Sequence of chain 1.B:
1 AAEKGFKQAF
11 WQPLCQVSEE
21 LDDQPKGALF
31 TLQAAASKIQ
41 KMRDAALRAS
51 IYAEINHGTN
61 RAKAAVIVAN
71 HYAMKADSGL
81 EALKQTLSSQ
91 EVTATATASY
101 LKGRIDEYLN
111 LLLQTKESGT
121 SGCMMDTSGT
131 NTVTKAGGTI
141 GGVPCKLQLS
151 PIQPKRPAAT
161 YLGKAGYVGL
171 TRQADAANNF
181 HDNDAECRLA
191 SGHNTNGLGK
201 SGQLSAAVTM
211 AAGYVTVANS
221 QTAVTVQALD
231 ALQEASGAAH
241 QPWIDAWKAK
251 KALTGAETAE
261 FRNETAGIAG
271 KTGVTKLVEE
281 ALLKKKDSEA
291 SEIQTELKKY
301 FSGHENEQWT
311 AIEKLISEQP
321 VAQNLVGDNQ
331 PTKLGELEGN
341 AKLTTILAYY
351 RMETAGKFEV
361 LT

This small molecule binds to this protein.
Small molecule (SMILES): CC(=O)N[C@H]1[C@H](O[C@H]2[C@H](O)[C@@H](NC(C)=O)CO[C@@H]2CO)O[C@H](CO)[C@@H](O[C@@H]2O[C@H](CO)[C@@H](O)[C@H](O[C@H]3O[C@H](CO)[C@@H](O)[C@H](O)[C@@H]3O)[C@@H]2O)[C@@H]1O

Binding-site contacts:
Ligand atom O5 contacts residue TYR72 of chain 1.B at 3.3 Å (h-bond).
Ligand atom C7 contacts residue ASN263 of chain 1.B at 3.8 Å.
Ligand atom N2 contacts residue SER317 of chain 1.B at 3.5 Å (h-bond).
Ligand atom O2 contacts residue GLY335 of chain 1.B at 2.9 Å (h-bond).
Ligand atom O6 contacts residue SER317 of chain 1.B at 3.5 Å.
Ligand atom C5 contacts residue TYR72 of chain 1.B at 3.3 Å (hydrophobic).
Ligand atom O3 contacts residue SER317 of chain 1.B at 2.8 Å (h-bond).
Ligand atom C5 contacts residue ASN263 of chain 1.B at 3.6 Å.
Ligand atom O5 contacts residue LYS314 of chain 1.B at 3.4 Å (salt-bridge).
Ligand atom N2 contacts residue ASN263 of chain 1.B at 3.1 Å (h-bond).
Ligand atom C6 contacts residue GLU318 of chain 1.B at 3.4 Å.
Ligand atom O6 contacts residue GLU318 of chain 1.B at 2.8 Å (salt-bridge).
Ligand atom C8 contacts residue GLU313 of chain 1.B at 3.8 Å.
Ligand atom C6 contacts residue GLU313 of chain 1.B at 3.5 Å.
Ligand atom C8 contacts residue LYS38 of chain 1.B at 3.6 Å.
Ligand atom O3 contacts residue GLY335 of chain 1.B at 3.2 Å.
Ligand atom O3 contacts residue LYS41 of chain 1.B at 3.6 Å.
Ligand atom O4 contacts residue LYS333 of chain 1.B at 3.8 Å.
Ligand atom O7 contacts residue ARG48 of chain 1.B at 3.0 Å (salt-bridge).
Ligand atom C7 contacts residue SER317 of chain 1.B at 3.8 Å.
Ligand atom C8 contacts residue MET42 of chain 1.B at 3.7 Å (hydrophobic).
Ligand atom C1 contacts residue ASN263 of chain 1.B at 1.4 Å.
Ligand atom C1 contacts residue TYR72 of chain 1.B at 3.8 Å (hydrophobic).
Ligand atom O7 contacts residue LYS41 of chain 1.B at 3.7 Å.
Ligand atom C6 contacts residue SER317 of chain 1.B at 3.6 Å.
Ligand atom O5 contacts residue ASN263 of chain 1.B at 2.2 Å (h-bond).
Ligand atom N2 contacts residue MET42 of chain 1.B at 3.6 Å.
Ligand atom C2 contacts residue ASN263 of chain 1.B at 2.5 Å.
Ligand atom C2 contacts residue GLY335 of chain 1.B at 3.7 Å.
Ligand atom O7 contacts residue ALA45 of chain 1.B at 3.3 Å.
Ligand atom C6 contacts residue TYR72 of chain 1.B at 3.6 Å (hydrophobic).
Ligand atom O2 contacts residue LYS314 of chain 1.B at 3.2 Å (salt-bridge).
Ligand atom C8 contacts residue LYS41 of chain 1.B at 3.7 Å.
Ligand atom O6 contacts residue LYS314 of chain 1.B at 2.9 Å (salt-bridge).
Ligand atom O4 contacts residue GLU336 of chain 1.B at 3.8 Å.
Ligand atom C2 contacts residue ARG48 of chain 1.B at 3.5 Å.
Ligand atom C3 contacts residue SER317 of chain 1.B at 3.7 Å.
Ligand atom C4 contacts residue GLU318 of chain 1.B at 3.8 Å.
Ligand atom C3 contacts residue ASN263 of chain 1.B at 3.8 Å.
Ligand atom O4 contacts residue GLY335 of chain 1.B at 3.2 Å (h-bond).